Sequence of chain 1.A:
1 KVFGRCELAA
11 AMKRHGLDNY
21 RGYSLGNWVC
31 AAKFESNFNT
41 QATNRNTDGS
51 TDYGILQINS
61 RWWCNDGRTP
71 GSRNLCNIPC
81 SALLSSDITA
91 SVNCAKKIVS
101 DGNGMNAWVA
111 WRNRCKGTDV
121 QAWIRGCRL

Binding-site contacts:
Ligand atom C4 contacts residue GLN57 of chain 1.A at 3.3 Å.
Ligand atom O4 contacts residue GLU35 of chain 1.A at 3.9 Å.
Ligand atom O3 contacts residue ALA107 of chain 1.A at 2.8 Å (h-bond).
Ligand atom C5 contacts residue ALA107 of chain 1.A at 3.5 Å (hydrophobic).
Ligand atom C6 contacts residue TRP62 of chain 1.A at 4.0 Å (hydrophobic).
Ligand atom O4 contacts residue ALA107 of chain 1.A at 3.6 Å.
Ligand atom O4 contacts residue LEU56 of chain 1.A at 4.3 Å.
Ligand atom O4 contacts residue ALA107 of chain 1.A at 4.2 Å.
Ligand atom C3 contacts residue VAL109 of chain 1.A at 4.2 Å (hydrophobic).
Ligand atom O4 contacts residue TRP108 of chain 1.A at 3.5 Å.
Ligand atom O5 contacts residue ASN59 of chain 1.A at 3.3 Å.
Ligand atom O4 contacts residue GLN57 of chain 1.A at 3.2 Å (h-bond).
Ligand atom C6 contacts residue ALA107 of chain 1.A at 4.0 Å (hydrophobic).
Ligand atom C5 contacts residue GLN57 of chain 1.A at 3.9 Å.
Ligand atom C2 contacts residue ALA107 of chain 1.A at 4.2 Å (hydrophobic).
Ligand atom O5 contacts residue ALA107 of chain 1.A at 4.3 Å.
Ligand atom C6 contacts residue TRP108 of chain 1.A at 4.1 Å (hydrophobic).
Ligand atom C2 contacts residue ASP52 of chain 1.A at 3.7 Å.
Ligand atom O6 contacts residue GLN57 of chain 1.A at 3.1 Å (h-bond).
Ligand atom O6 contacts residue TRP62 of chain 1.A at 4.1 Å.
Ligand atom O2 contacts residue ALA107 of chain 1.A at 3.5 Å (h-bond).
Ligand atom C6 contacts residue GLN57 of chain 1.A at 3.6 Å.
Ligand atom O3 contacts residue ARG112 of chain 1.A at 4.1 Å.
Ligand atom O2 contacts residue ASN46 of chain 1.A at 4.2 Å.
Ligand atom C3 contacts residue ALA107 of chain 1.A at 3.7 Å (hydrophobic).
Ligand atom C4 contacts residue ALA107 of chain 1.A at 3.5 Å (hydrophobic).
Ligand atom C3 contacts residue ASP52 of chain 1.A at 3.6 Å.
Ligand atom O6 contacts residue ILE58 of chain 1.A at 3.3 Å.
Ligand atom C2 contacts residue ASN59 of chain 1.A at 4.1 Å.
Ligand atom O6 contacts residue ASN59 of chain 1.A at 2.8 Å (h-bond).
Ligand atom O3 contacts residue VAL109 of chain 1.A at 4.0 Å.
Ligand atom C1 contacts residue ASN59 of chain 1.A at 4.0 Å.
Ligand atom O6 contacts residue TRP63 of chain 1.A at 3.9 Å.
Ligand atom O3 contacts residue ASN106 of chain 1.A at 4.1 Å.
Ligand atom C6 contacts residue TRP63 of chain 1.A at 3.6 Å (hydrophobic).
Ligand atom C6 contacts residue ASN59 of chain 1.A at 4.2 Å.
Ligand atom C4 contacts residue ASP52 of chain 1.A at 3.8 Å.
Ligand atom O6 contacts residue TRP63 of chain 1.A at 3.3 Å (h-bond).
Ligand atom O3 contacts residue ASP52 of chain 1.A at 2.7 Å (salt-bridge).
Ligand atom C4 contacts residue ALA107 of chain 1.A at 4.2 Å (hydrophobic).

The protein below binds the small molecule below.
Small molecule (SMILES): OC[C@H]1O[C@@](CO)(O[C@H]2O[C@H](CO)[C@@H](O)[C@H](O)[C@H]2O)[C@@H](O)[C@@H]1O